Sequence of chain 1.B:
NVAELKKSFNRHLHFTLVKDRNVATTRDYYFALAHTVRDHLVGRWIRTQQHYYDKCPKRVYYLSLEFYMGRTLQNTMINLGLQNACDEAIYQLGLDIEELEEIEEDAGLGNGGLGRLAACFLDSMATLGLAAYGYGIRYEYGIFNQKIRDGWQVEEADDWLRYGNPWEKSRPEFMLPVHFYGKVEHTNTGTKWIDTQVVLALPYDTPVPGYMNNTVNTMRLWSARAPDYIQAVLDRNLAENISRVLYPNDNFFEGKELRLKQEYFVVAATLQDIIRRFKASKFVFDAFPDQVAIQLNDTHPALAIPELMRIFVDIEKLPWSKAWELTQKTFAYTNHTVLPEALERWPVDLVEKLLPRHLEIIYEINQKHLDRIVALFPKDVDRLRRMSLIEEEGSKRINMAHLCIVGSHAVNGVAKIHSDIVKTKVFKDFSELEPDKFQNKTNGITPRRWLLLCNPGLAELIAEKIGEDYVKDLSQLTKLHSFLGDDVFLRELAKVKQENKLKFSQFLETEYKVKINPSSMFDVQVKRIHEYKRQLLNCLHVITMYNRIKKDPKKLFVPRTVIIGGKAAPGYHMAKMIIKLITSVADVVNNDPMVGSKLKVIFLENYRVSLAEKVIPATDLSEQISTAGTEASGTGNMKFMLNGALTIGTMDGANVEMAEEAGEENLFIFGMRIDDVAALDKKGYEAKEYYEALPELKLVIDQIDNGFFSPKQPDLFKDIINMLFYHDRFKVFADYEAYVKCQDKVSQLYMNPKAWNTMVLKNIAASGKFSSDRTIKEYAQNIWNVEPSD

Sequence of chain 1.A:
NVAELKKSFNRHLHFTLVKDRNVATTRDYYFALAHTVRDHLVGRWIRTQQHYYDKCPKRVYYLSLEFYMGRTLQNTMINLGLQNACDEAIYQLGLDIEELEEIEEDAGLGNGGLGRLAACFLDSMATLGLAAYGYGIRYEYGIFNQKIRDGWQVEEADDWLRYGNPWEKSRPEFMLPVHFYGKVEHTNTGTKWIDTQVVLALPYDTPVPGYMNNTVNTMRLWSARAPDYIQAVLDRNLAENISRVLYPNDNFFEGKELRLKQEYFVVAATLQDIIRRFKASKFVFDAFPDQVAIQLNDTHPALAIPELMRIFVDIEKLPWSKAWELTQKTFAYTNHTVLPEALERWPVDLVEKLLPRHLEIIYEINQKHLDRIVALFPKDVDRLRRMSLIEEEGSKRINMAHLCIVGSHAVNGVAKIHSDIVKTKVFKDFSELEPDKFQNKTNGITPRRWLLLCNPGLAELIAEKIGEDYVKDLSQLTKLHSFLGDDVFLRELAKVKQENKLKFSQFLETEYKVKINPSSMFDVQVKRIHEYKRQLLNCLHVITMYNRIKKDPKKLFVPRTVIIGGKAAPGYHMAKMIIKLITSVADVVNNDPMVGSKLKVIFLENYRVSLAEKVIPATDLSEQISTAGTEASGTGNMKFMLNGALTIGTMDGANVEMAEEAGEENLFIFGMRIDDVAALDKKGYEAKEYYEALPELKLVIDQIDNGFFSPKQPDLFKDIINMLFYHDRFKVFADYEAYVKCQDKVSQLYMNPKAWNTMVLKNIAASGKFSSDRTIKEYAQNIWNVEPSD

This small molecule binds to this protein.
Small molecule (SMILES): O=C(NC(=O)c1cc(F)c(F)cc1Cl)Nc1cc(F)ccc1N1CCC(C(=O)O)CC1

Binding-site contacts:
Ligand atom C6 contacts residue VAL18 of chain 1.A at 3.6 Å (hydrophobic).
Ligand atom C2 contacts residue VAL18 of chain 1.A at 3.5 Å (hydrophobic).
Ligand atom C17 contacts residue VAL23 of chain 1.A at 3.7 Å (hydrophobic).
Ligand atom O19 contacts residue ASP20 of chain 1.A at 3.2 Å (salt-bridge).
Ligand atom C1 contacts residue ARG171 of chain 1.B at 3.5 Å.
Ligand atom C11 contacts residue VAL23 of chain 1.A at 3.6 Å (hydrophobic).
Ligand atom C16 contacts residue GLN50 of chain 1.B at 3.2 Å.
Ligand atom C2 contacts residue ARG171 of chain 1.B at 3.1 Å.
Ligand atom C16 contacts residue VAL23 of chain 1.A at 3.7 Å (hydrophobic).
Ligand atom CL8 contacts residue GLN49 of chain 1.B at 3.0 Å.
Ligand atom N10 contacts residue VAL18 of chain 1.A at 3.1 Å (h-bond).
Ligand atom C17 contacts residue TYR53 of chain 1.B at 3.7 Å (hydrophobic).
Ligand atom F23 contacts residue ASP20 of chain 1.A at 3.1 Å.
Ligand atom F9 contacts residue LYS169 of chain 1.B at 3.4 Å.
Ligand atom C1 contacts residue VAL18 of chain 1.A at 3.7 Å (hydrophobic).
Ligand atom F22 contacts residue LEU17 of chain 1.A at 3.6 Å.
Ligand atom C15 contacts residue GLN50 of chain 1.B at 3.6 Å.
Ligand atom C14 contacts residue VAL23 of chain 1.A at 3.5 Å (hydrophobic).
Ligand atom C17 contacts residue GLN50 of chain 1.B at 3.5 Å.
Ligand atom C27 contacts residue GLN49 of chain 1.B at 3.3 Å.
Ligand atom C4 contacts residue VAL18 of chain 1.A at 3.5 Å (hydrophobic).
Ligand atom F23 contacts residue ASN22 of chain 1.A at 3.7 Å.
Ligand atom O30 contacts residue PHE174 of chain 1.B at 3.2 Å.
Ligand atom F22 contacts residue ARG171 of chain 1.B at 3.1 Å.
Ligand atom C6 contacts residue TRP45 of chain 1.B at 3.7 Å (hydrophobic).
Ligand atom O19 contacts residue VAL23 of chain 1.A at 3.2 Å.
Ligand atom C4 contacts residue ARG171 of chain 1.B at 3.6 Å.
Ligand atom O19 contacts residue ILE46 of chain 1.B at 3.4 Å.
Ligand atom C13 contacts residue VAL23 of chain 1.A at 3.7 Å (hydrophobic).
Ligand atom C3 contacts residue VAL18 of chain 1.A at 3.0 Å (hydrophobic).
Ligand atom F23 contacts residue GLN50 of chain 1.B at 3.7 Å.
Ligand atom C24 contacts residue GLN49 of chain 1.B at 3.4 Å.
Ligand atom CL8 contacts residue TRP45 of chain 1.B at 3.2 Å.
Ligand atom C3 contacts residue ARG171 of chain 1.B at 3.2 Å.
Ligand atom C11 contacts residue ILE46 of chain 1.B at 3.7 Å (hydrophobic).
Ligand atom F22 contacts residue LYS169 of chain 1.B at 3.6 Å.
Ligand atom C15 contacts residue VAL23 of chain 1.A at 3.7 Å (hydrophobic).
Ligand atom O31 contacts residue ARG288 of chain 1.B at 3.4 Å (salt-bridge).
Ligand atom O19 contacts residue LYS19 of chain 1.A at 3.5 Å.
Ligand atom F9 contacts residue TRP45 of chain 1.B at 3.5 Å.